This protein binds this small molecule.
Small molecule (SMILES): CC(=O)N[C@H]1[C@H](O[C@H]2[C@H](O)[C@@H](NC(C)=O)CO[C@@H]2CO)O[C@H](CO)[C@@H](O[C@@H]2O[C@H](CO)[C@@H](O)[C@H](O)[C@@H]2O)[C@@H]1O

Sequence of chain 1.H:
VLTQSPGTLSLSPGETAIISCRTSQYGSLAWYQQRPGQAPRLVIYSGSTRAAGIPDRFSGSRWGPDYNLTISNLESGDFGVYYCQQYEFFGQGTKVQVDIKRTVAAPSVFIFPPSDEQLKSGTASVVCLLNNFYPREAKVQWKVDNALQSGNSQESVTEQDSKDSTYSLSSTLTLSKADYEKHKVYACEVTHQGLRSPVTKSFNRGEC

Binding-site contacts:
Ligand atom C1 contacts residue TYR26 of chain 1.H at 4.4 Å (hydrophobic).
Ligand atom C2 contacts residue TYR26 of chain 1.H at 4.3 Å (hydrophobic).
Ligand atom C3 contacts residue TYR26 of chain 1.H at 4.5 Å (hydrophobic).
Ligand atom O7 contacts residue GLU243 of chain 1.E at 4.3 Å.
Ligand atom O5 contacts residue TYR26 of chain 1.H at 4.2 Å.
Ligand atom C1 contacts residue THR246 of chain 1.E at 4.3 Å.
Ligand atom C4 contacts residue ASN244 of chain 1.E at 4.2 Å.
Ligand atom C7 contacts residue ASN244 of chain 1.E at 3.3 Å.
Ligand atom C7 contacts residue GLY27 of chain 1.H at 3.9 Å.
Ligand atom O2 contacts residue TRP63 of chain 1.H at 4.2 Å.
Ligand atom C6 contacts residue GLY64 of chain 1.H at 4.3 Å.
Ligand atom C3 contacts residue ASN244 of chain 1.E at 3.8 Å.
Ligand atom C1 contacts residue ASN244 of chain 1.E at 1.4 Å.
Ligand atom C8 contacts residue ASN244 of chain 1.E at 3.6 Å.
Ligand atom O7 contacts residue TYR26 of chain 1.H at 4.1 Å.
Ligand atom C4 contacts residue TRP63 of chain 1.H at 3.9 Å (hydrophobic).
Ligand atom O4 contacts residue TYR26 of chain 1.H at 3.9 Å.
Ligand atom C5 contacts residue ASN244 of chain 1.E at 3.6 Å.
Ligand atom N2 contacts residue ASN244 of chain 1.E at 2.7 Å (h-bond).
Ligand atom O4 contacts residue TRP63 of chain 1.H at 3.8 Å.
Ligand atom O5 contacts residue TYR87 of chain 1.H at 4.1 Å.
Ligand atom C6 contacts residue TRP63 of chain 1.H at 4.4 Å (hydrophobic).
Ligand atom O6 contacts residue TYR26 of chain 1.H at 3.1 Å.
Ligand atom O7 contacts residue GLY27 of chain 1.H at 3.3 Å (h-bond).
Ligand atom O6 contacts residue GLY64 of chain 1.H at 3.8 Å.
Ligand atom C6 contacts residue TYR26 of chain 1.H at 4.5 Å (hydrophobic).
Ligand atom O7 contacts residue ASN244 of chain 1.E at 4.0 Å.
Ligand atom O4 contacts residue GLY27 of chain 1.H at 4.3 Å.
Ligand atom C2 contacts residue ASN244 of chain 1.E at 2.5 Å.
Ligand atom C5 contacts residue TYR87 of chain 1.H at 4.0 Å (hydrophobic).
Ligand atom C8 contacts residue SER28 of chain 1.H at 3.9 Å.
Ligand atom O6 contacts residue TRP63 of chain 1.H at 4.2 Å.
Ligand atom C1 contacts residue TYR87 of chain 1.H at 4.1 Å (hydrophobic).
Ligand atom C8 contacts residue ILE245 of chain 1.E at 4.1 Å (hydrophobic).
Ligand atom C8 contacts residue GLY27 of chain 1.H at 3.8 Å.
Ligand atom O5 contacts residue ASN244 of chain 1.E at 2.3 Å (h-bond).
Ligand atom O7 contacts residue TYR67 of chain 1.H at 4.5 Å.

Sequence of chain 1.E:
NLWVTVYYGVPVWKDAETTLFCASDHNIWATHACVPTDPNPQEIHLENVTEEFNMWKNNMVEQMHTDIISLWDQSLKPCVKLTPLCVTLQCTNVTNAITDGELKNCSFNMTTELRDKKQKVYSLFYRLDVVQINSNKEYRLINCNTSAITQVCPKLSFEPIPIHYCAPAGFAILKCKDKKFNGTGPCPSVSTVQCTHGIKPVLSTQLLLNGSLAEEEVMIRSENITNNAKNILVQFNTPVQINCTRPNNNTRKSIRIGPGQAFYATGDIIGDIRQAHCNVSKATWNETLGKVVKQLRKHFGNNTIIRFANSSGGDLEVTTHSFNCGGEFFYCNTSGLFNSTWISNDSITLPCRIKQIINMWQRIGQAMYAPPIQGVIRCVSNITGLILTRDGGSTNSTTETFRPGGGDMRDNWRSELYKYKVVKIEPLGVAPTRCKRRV